Sequence of chain 1.C:
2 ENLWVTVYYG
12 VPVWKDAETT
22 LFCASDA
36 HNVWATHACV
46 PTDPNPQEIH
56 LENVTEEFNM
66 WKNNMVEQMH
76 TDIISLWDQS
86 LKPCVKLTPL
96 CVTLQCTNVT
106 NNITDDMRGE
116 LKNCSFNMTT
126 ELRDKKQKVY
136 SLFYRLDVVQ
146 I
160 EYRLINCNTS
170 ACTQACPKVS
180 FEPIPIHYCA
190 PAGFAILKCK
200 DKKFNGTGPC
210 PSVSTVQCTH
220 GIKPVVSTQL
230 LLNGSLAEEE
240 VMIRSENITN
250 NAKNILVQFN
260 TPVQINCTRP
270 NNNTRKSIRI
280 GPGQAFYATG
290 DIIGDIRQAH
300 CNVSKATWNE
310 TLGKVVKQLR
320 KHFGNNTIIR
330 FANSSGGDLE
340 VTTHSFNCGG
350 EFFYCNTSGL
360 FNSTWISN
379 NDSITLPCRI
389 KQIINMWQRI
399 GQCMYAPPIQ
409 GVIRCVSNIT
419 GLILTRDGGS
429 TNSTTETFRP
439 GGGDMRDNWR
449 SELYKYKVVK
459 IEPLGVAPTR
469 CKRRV

Binding-site contacts:
Ligand atom C3 contacts residue THR248 of chain 1.C at 4.0 Å.
Ligand atom C4 contacts residue ASN246 of chain 1.C at 4.3 Å.
Ligand atom O7 contacts residue THR248 of chain 1.C at 4.4 Å.
Ligand atom C5 contacts residue ASN246 of chain 1.C at 3.7 Å.
Ligand atom C3 contacts residue ASN246 of chain 1.C at 3.9 Å.
Ligand atom N2 contacts residue ASN249 of chain 1.C at 4.0 Å.
Ligand atom C7 contacts residue THR248 of chain 1.C at 3.3 Å.
Ligand atom C2 contacts residue ASN246 of chain 1.C at 2.6 Å.
Ligand atom O5 contacts residue ASN246 of chain 1.C at 2.4 Å (h-bond).
Ligand atom N2 contacts residue ASN246 of chain 1.C at 3.1 Å (h-bond).
Ligand atom C1 contacts residue ASN246 of chain 1.C at 1.5 Å.
Ligand atom O7 contacts residue ASN246 of chain 1.C at 3.9 Å.
Ligand atom C7 contacts residue ASN246 of chain 1.C at 3.7 Å.
Ligand atom C2 contacts residue THR248 of chain 1.C at 3.3 Å.
Ligand atom C8 contacts residue ASN249 of chain 1.C at 3.3 Å.
Ligand atom N2 contacts residue THR248 of chain 1.C at 2.5 Å (h-bond).
Ligand atom C7 contacts residue ASN249 of chain 1.C at 3.8 Å.
Ligand atom O3 contacts residue THR248 of chain 1.C at 3.4 Å (h-bond).
Ligand atom C1 contacts residue ASN249 of chain 1.C at 4.2 Å.
Ligand atom C8 contacts residue THR248 of chain 1.C at 3.3 Å.
Ligand atom O7 contacts residue ASN249 of chain 1.C at 4.2 Å.

A protein and the small-molecule ligand that binds it are described below.
Small molecule (SMILES): CC(=O)N[C@@H]1[C@@H](O)[C@H](O)[C@@H](CO)O[C@H]1O